Sequence of chain 53.C:
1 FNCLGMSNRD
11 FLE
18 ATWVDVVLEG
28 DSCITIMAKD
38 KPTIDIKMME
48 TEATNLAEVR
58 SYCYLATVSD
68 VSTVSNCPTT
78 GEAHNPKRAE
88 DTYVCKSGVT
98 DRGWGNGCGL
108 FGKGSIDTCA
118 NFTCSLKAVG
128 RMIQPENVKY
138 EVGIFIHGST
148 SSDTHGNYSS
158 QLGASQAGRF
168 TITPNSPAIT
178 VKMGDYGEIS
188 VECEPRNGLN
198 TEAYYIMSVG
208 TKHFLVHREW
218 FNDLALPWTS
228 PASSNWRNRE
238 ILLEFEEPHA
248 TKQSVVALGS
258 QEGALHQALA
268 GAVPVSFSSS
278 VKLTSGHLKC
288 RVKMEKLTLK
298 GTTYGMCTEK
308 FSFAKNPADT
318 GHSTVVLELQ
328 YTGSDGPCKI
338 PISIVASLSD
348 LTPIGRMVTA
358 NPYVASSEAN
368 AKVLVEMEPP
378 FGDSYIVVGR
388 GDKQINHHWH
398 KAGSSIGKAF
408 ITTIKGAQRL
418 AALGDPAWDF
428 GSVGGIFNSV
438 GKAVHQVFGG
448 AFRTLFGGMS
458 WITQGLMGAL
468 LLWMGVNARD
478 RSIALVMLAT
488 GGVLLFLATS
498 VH

Binding-site contacts:
Ligand atom N2 contacts residue ASN154 of chain 53.C at 2.9 Å (h-bond).
Ligand atom C3 contacts residue ASN154 of chain 53.C at 3.8 Å.
Ligand atom C7 contacts residue ASN154 of chain 53.C at 4.0 Å.
Ligand atom C5 contacts residue ASN154 of chain 53.C at 3.7 Å.
Ligand atom C1 contacts residue ASN154 of chain 53.C at 1.4 Å.
Ligand atom C8 contacts residue ASN154 of chain 53.C at 4.2 Å.
Ligand atom O5 contacts residue ASN154 of chain 53.C at 2.4 Å (h-bond).
Ligand atom C1 contacts residue SER157 of chain 53.C at 3.9 Å.
Ligand atom C2 contacts residue ASN154 of chain 53.C at 2.4 Å.
Ligand atom C4 contacts residue ASN154 of chain 53.C at 4.2 Å.
Ligand atom O5 contacts residue SER157 of chain 53.C at 3.8 Å.

This protein binds this small molecule.
Small molecule (SMILES): CC(=O)N[C@@H]1[C@@H](O)[C@H](O)[C@@H](CO)O[C@H]1O